Binding-site contacts:
Ligand atom C5 contacts residue ALA706 of chain 1.A at 3.9 Å (hydrophobic).
Ligand atom C7 contacts residue GLU1072 of chain 1.A at 4.3 Å.
Ligand atom O7 contacts residue GLU1072 of chain 1.A at 4.3 Å.
Ligand atom C4 contacts residue ASN1074 of chain 1.A at 4.2 Å.
Ligand atom O4 contacts residue ALA706 of chain 1.A at 4.2 Å.
Ligand atom C2 contacts residue ASN1074 of chain 1.A at 2.5 Å.
Ligand atom C7 contacts residue ASN1074 of chain 1.A at 3.8 Å.
Ligand atom C6 contacts residue ALA706 of chain 1.A at 4.3 Å (hydrophobic).
Ligand atom O5 contacts residue ASN1074 of chain 1.A at 2.4 Å (h-bond).
Ligand atom N2 contacts residue ASN1074 of chain 1.A at 2.9 Å (h-bond).
Ligand atom C5 contacts residue ASN1074 of chain 1.A at 3.7 Å.
Ligand atom O6 contacts residue ALA706 of chain 1.A at 4.1 Å.
Ligand atom C3 contacts residue ASN1074 of chain 1.A at 3.8 Å.
Ligand atom C8 contacts residue GLU1072 of chain 1.A at 3.4 Å.
Ligand atom O7 contacts residue ASN1074 of chain 1.A at 4.2 Å.
Ligand atom C7 contacts residue LYS1073 of chain 1.A at 4.5 Å.
Ligand atom C8 contacts residue ASN1074 of chain 1.A at 4.2 Å.
Ligand atom C1 contacts residue ASN1074 of chain 1.A at 1.4 Å.
Ligand atom C8 contacts residue LYS1073 of chain 1.A at 3.7 Å.

Sequence of chain 1.A:
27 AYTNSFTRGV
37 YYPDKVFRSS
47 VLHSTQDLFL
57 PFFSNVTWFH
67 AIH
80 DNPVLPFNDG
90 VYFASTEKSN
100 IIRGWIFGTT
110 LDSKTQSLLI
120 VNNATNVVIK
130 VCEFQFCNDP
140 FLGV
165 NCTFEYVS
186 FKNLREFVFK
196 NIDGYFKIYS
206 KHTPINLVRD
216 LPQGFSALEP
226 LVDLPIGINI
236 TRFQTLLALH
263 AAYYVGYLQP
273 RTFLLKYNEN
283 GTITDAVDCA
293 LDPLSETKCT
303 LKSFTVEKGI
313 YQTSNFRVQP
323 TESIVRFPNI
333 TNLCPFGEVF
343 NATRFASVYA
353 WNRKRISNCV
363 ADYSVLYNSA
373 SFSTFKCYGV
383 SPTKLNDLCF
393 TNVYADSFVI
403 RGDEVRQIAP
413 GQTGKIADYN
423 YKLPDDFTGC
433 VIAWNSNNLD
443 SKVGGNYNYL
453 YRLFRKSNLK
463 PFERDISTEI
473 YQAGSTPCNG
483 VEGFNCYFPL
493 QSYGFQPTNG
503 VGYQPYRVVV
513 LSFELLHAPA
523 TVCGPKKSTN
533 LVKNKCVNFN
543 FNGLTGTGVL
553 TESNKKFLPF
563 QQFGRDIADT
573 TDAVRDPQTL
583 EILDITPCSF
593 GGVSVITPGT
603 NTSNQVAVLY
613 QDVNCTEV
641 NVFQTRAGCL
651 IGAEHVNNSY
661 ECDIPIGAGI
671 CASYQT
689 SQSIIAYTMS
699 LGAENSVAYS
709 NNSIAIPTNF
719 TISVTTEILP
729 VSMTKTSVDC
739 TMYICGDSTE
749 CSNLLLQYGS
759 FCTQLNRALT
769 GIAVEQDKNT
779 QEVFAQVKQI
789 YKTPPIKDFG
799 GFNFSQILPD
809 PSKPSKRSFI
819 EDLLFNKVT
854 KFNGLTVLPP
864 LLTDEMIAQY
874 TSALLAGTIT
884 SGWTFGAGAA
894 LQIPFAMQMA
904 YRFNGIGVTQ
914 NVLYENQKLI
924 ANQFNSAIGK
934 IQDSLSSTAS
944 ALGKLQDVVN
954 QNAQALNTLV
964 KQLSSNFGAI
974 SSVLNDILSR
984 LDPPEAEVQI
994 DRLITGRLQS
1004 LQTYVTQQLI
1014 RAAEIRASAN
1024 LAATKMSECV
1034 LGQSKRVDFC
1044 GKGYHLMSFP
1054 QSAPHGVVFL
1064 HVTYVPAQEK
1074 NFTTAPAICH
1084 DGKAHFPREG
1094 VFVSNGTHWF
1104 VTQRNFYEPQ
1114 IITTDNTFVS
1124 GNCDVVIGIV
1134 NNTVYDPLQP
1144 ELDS

A small-molecule ligand and the protein it binds are described below.
Small molecule (SMILES): CC(=O)N[C@@H]1[C@@H](O)[C@H](O)[C@@H](CO)O[C@H]1O